This protein binds this small molecule.
Small molecule (SMILES): CC(=O)N[C@H]1[C@H](O[C@H]2[C@H](O)[C@@H](NC(C)=O)CO[C@@H]2CO)O[C@H](CO)[C@@H](O)[C@@H]1O

Binding-site contacts:
Ligand atom O5 contacts residue SER357 of chain 1.E at 4.3 Å.
Ligand atom C8 contacts residue THR356 of chain 1.E at 4.5 Å.
Ligand atom C8 contacts residue THR342 of chain 1.E at 4.2 Å.
Ligand atom C1 contacts residue ASN355 of chain 1.E at 1.5 Å.
Ligand atom C4 contacts residue ASN355 of chain 1.E at 4.3 Å.
Ligand atom N2 contacts residue ASN355 of chain 1.E at 2.9 Å (h-bond).
Ligand atom O5 contacts residue ASN355 of chain 1.E at 2.4 Å (h-bond).
Ligand atom O7 contacts residue ASN355 of chain 1.E at 3.1 Å (h-bond).
Ligand atom C8 contacts residue ASN355 of chain 1.E at 4.0 Å.
Ligand atom C2 contacts residue ASN355 of chain 1.E at 2.5 Å.
Ligand atom C2 contacts residue SER357 of chain 1.E at 4.2 Å.
Ligand atom C8 contacts residue THR341 of chain 1.E at 3.3 Å.
Ligand atom N2 contacts residue SER357 of chain 1.E at 4.0 Å.
Ligand atom C7 contacts residue ASN355 of chain 1.E at 3.1 Å.
Ligand atom C8 contacts residue SER333 of chain 1.E at 3.9 Å.
Ligand atom C3 contacts residue SER357 of chain 1.E at 4.1 Å.
Ligand atom C6 contacts residue ASN332 of chain 1.E at 3.6 Å.
Ligand atom C5 contacts residue ASN355 of chain 1.E at 3.7 Å.
Ligand atom C3 contacts residue ASN355 of chain 1.E at 3.7 Å.
Ligand atom C5 contacts residue SER357 of chain 1.E at 4.3 Å.
Ligand atom C1 contacts residue SER357 of chain 1.E at 3.5 Å.
Ligand atom O7 contacts residue THR342 of chain 1.E at 4.5 Å.
Ligand atom O6 contacts residue ASN332 of chain 1.E at 4.0 Å.

Sequence of chain 1.E:
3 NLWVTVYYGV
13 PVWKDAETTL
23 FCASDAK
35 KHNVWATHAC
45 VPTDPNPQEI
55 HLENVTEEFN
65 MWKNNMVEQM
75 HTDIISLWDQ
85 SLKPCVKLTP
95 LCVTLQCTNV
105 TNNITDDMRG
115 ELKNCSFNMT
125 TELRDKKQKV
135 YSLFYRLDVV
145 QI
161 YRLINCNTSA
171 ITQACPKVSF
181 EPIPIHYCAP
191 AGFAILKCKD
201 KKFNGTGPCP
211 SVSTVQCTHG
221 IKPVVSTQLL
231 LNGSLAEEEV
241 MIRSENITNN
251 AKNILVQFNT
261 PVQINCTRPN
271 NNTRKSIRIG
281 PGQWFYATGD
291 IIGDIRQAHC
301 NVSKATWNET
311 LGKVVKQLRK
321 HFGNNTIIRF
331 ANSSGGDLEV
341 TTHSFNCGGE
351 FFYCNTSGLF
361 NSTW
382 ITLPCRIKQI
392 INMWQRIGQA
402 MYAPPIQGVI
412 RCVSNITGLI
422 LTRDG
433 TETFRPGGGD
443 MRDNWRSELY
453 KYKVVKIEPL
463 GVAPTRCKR